Sequence of chain 1.D:
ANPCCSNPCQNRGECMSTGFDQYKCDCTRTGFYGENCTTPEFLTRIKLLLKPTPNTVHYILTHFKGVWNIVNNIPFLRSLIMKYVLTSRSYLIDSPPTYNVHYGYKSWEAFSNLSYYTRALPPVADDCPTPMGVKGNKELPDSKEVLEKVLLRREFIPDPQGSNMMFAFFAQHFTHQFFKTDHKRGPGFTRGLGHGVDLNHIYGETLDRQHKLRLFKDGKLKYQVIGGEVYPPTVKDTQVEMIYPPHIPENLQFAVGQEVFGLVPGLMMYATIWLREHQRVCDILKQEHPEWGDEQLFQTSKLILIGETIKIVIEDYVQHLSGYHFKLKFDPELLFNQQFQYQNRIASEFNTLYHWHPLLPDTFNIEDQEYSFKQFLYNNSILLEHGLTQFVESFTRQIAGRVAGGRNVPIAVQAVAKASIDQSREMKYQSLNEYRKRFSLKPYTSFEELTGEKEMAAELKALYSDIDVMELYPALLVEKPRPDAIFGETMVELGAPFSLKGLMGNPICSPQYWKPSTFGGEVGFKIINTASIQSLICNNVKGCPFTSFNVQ

Sequence of chain 1.C:
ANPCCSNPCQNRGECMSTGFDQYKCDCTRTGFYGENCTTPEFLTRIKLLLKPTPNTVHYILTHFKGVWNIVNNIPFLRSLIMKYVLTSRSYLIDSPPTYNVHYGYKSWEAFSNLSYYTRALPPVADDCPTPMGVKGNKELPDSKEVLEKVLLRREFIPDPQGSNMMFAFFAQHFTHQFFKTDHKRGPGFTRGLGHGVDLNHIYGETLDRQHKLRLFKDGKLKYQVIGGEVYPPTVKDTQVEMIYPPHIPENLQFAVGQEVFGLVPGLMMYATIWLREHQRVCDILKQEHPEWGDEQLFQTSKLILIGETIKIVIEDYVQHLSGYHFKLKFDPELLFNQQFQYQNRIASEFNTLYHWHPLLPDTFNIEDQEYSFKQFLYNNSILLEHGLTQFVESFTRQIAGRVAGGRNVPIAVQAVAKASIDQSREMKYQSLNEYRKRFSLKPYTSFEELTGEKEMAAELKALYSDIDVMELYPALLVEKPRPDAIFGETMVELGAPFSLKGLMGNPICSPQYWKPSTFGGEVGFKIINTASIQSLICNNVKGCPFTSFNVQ

The small molecule below binds the protein below.
Small molecule (SMILES): CC(=O)N[C@@H]1[C@@H](O)[C@H](O)[C@@H](CO)O[C@H]1O

Binding-site contacts:
Ligand atom N2 contacts residue ASN113 of chain 1.D at 3.0 Å (h-bond).
Ligand atom C5 contacts residue ASN113 of chain 1.D at 3.6 Å.
Ligand atom O3 contacts residue LEU207 of chain 1.C at 4.0 Å.
Ligand atom O7 contacts residue LEU207 of chain 1.C at 3.3 Å.
Ligand atom O5 contacts residue TYR116 of chain 1.D at 3.7 Å.
Ligand atom C6 contacts residue ARG185 of chain 1.D at 4.4 Å.
Ligand atom C3 contacts residue ASN113 of chain 1.D at 3.8 Å.
Ligand atom C6 contacts residue PHE189 of chain 1.D at 4.0 Å (hydrophobic).
Ligand atom O6 contacts residue ASN113 of chain 1.D at 4.3 Å.
Ligand atom C1 contacts residue TYR116 of chain 1.D at 4.2 Å (hydrophobic).
Ligand atom C2 contacts residue LEU207 of chain 1.C at 4.4 Å (hydrophobic).
Ligand atom C4 contacts residue LEU207 of chain 1.C at 4.3 Å (hydrophobic).
Ligand atom C2 contacts residue GLU109 of chain 1.D at 4.4 Å.
Ligand atom C7 contacts residue ASN113 of chain 1.D at 3.5 Å.
Ligand atom C4 contacts residue ARG185 of chain 1.D at 4.1 Å.
Ligand atom O4 contacts residue ARG185 of chain 1.D at 3.6 Å (salt-bridge).
Ligand atom O7 contacts residue ASN113 of chain 1.D at 3.5 Å (h-bond).
Ligand atom C2 contacts residue ASN113 of chain 1.D at 2.5 Å.
Ligand atom C1 contacts residue SER115 of chain 1.D at 4.4 Å.
Ligand atom O5 contacts residue GLU109 of chain 1.D at 4.0 Å.
Ligand atom O6 contacts residue TYR116 of chain 1.D at 3.5 Å (h-bond).
Ligand atom O5 contacts residue PHE189 of chain 1.D at 4.3 Å.
Ligand atom C7 contacts residue LEU207 of chain 1.C at 4.1 Å (hydrophobic).
Ligand atom C1 contacts residue ASN113 of chain 1.D at 1.5 Å.
Ligand atom O7 contacts residue GLU109 of chain 1.D at 4.0 Å.
Ligand atom C3 contacts residue ARG185 of chain 1.D at 4.3 Å.
Ligand atom C1 contacts residue GLU109 of chain 1.D at 3.9 Å.
Ligand atom C4 contacts residue ASN113 of chain 1.D at 4.2 Å.
Ligand atom O5 contacts residue ASN113 of chain 1.D at 2.3 Å (h-bond).
Ligand atom C5 contacts residue ARG185 of chain 1.D at 3.7 Å.
Ligand atom O6 contacts residue PHE189 of chain 1.D at 4.1 Å.